Sequence of chain 1.B:
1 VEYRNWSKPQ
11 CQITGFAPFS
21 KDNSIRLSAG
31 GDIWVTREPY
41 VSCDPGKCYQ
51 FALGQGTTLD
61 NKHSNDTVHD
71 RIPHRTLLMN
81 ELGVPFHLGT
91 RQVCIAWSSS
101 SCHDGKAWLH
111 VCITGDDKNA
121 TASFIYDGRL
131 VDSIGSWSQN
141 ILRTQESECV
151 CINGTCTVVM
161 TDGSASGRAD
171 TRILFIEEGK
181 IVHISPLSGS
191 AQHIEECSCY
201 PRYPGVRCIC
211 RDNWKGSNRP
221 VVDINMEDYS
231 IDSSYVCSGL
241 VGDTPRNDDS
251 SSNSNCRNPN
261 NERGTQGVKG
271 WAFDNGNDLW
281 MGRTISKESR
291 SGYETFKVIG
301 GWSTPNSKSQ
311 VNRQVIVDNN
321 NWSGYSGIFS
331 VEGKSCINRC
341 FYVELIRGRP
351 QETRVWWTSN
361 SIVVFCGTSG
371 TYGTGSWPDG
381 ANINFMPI

Binding-site contacts:
Ligand atom C81 contacts residue ARG143 of chain 1.B at 3.5 Å.
Ligand atom C1 contacts residue ARG290 of chain 1.B at 3.5 Å.
Ligand atom C7 contacts residue TYR325 of chain 1.B at 3.6 Å (hydrophobic).
Ligand atom N4 contacts residue GLU38 of chain 1.B at 2.8 Å (salt-bridge).
Ligand atom C11 contacts residue ARG71 of chain 1.B at 4.2 Å.
Ligand atom C10 contacts residue ARG71 of chain 1.B at 3.9 Å.
Ligand atom C91 contacts residue ARG211 of chain 1.B at 3.7 Å.
Ligand atom C4 contacts residue GLU38 of chain 1.B at 3.6 Å.
Ligand atom C1 contacts residue TYR325 of chain 1.B at 3.0 Å (hydrophobic).
Ligand atom O10 contacts residue ARG71 of chain 1.B at 2.8 Å (salt-bridge).
Ligand atom C6 contacts residue TYR325 of chain 1.B at 3.8 Å (hydrophobic).
Ligand atom C82 contacts residue ARG143 of chain 1.B at 3.7 Å.
Ligand atom O1B contacts residue TYR325 of chain 1.B at 3.3 Å (h-bond).
Ligand atom C3 contacts residue TYR325 of chain 1.B at 3.5 Å (hydrophobic).
Ligand atom C81 contacts residue ALA165 of chain 1.B at 3.8 Å (hydrophobic).
Ligand atom C91 contacts residue ASN213 of chain 1.B at 3.6 Å.
Ligand atom C3 contacts residue GLU38 of chain 1.B at 3.6 Å.
Ligand atom C7 contacts residue ARG211 of chain 1.B at 4.3 Å.
Ligand atom C82 contacts residue ILE141 of chain 1.B at 4.0 Å (hydrophobic).
Ligand atom C9 contacts residue GLU196 of chain 1.B at 3.8 Å.
Ligand atom C11 contacts residue ARG143 of chain 1.B at 4.0 Å.
Ligand atom O1A contacts residue TYR325 of chain 1.B at 3.3 Å (h-bond).
Ligand atom O1A contacts residue ARG290 of chain 1.B at 2.7 Å (salt-bridge).
Ligand atom C9 contacts residue ARG211 of chain 1.B at 4.2 Å.
Ligand atom O1B contacts residue ARG37 of chain 1.B at 2.9 Å (salt-bridge).
Ligand atom O1B contacts residue ARG290 of chain 1.B at 2.8 Å (salt-bridge).
Ligand atom C11 contacts residue ILE141 of chain 1.B at 4.0 Å (hydrophobic).
Ligand atom C3 contacts residue ARG37 of chain 1.B at 3.8 Å.
Ligand atom C11 contacts residue TRP97 of chain 1.B at 4.0 Å (hydrophobic).
Ligand atom O1A contacts residue ARG211 of chain 1.B at 3.1 Å (salt-bridge).
Ligand atom C4 contacts residue GLU196 of chain 1.B at 4.2 Å.
Ligand atom C6 contacts residue GLU196 of chain 1.B at 3.9 Å.
Ligand atom C1 contacts residue ARG37 of chain 1.B at 4.0 Å.
Ligand atom C1 contacts residue ARG211 of chain 1.B at 3.9 Å.
Ligand atom C8 contacts residue ARG143 of chain 1.B at 4.1 Å.
Ligand atom C5 contacts residue TYR325 of chain 1.B at 4.3 Å (hydrophobic).
Ligand atom C4 contacts residue TYR325 of chain 1.B at 3.6 Å (hydrophobic).
Ligand atom C9 contacts residue GLU195 of chain 1.B at 3.8 Å.
Ligand atom C91 contacts residue GLU195 of chain 1.B at 3.6 Å.
Ligand atom C2 contacts residue TYR325 of chain 1.B at 3.0 Å (hydrophobic).

A protein and the small-molecule ligand that binds it are described below.
Small molecule (SMILES): CCC(CC)O[C@@H]1C=C(C(=O)O)C[C@H](N)[C@H]1NC(C)=O